Binding-site contacts:
Ligand atom C05 contacts residue HEM1 of chain 1.B at 3.8 Å.
Ligand atom C11 contacts residue PHE183 of chain 1.A at 3.8 Å (hydrophobic).
Ligand atom C07 contacts residue ALA249 of chain 1.A at 3.6 Å (hydrophobic).
Ligand atom O03 contacts residue SER248 of chain 1.A at 3.6 Å.
Ligand atom O03 contacts residue SER245 of chain 1.A at 3.4 Å.
Ligand atom C09 contacts residue LEU99 of chain 1.A at 4.0 Å (hydrophobic).
Ligand atom C15 contacts residue LEU99 of chain 1.A at 4.0 Å (hydrophobic).
Ligand atom O03 contacts residue ARG93 of chain 1.A at 3.0 Å (salt-bridge).
Ligand atom C14 contacts residue PHE183 of chain 1.A at 3.9 Å (hydrophobic).
Ligand atom C12 contacts residue THR253 of chain 1.A at 3.8 Å.
Ligand atom C08 contacts residue PHE186 of chain 1.A at 3.9 Å (hydrophobic).
Ligand atom C09 contacts residue SER248 of chain 1.A at 3.7 Å.
Ligand atom C07 contacts residue LEU99 of chain 1.A at 3.8 Å (hydrophobic).
Ligand atom O01 contacts residue ILE98 of chain 1.A at 3.6 Å.
Ligand atom C10 contacts residue PHE183 of chain 1.A at 3.6 Å (hydrophobic).
Ligand atom C04 contacts residue LEU99 of chain 1.A at 3.8 Å (hydrophobic).
Ligand atom C08 contacts residue LEU99 of chain 1.A at 4.0 Å (hydrophobic).
Ligand atom O03 contacts residue SER96 of chain 1.A at 3.9 Å.
Ligand atom C12 contacts residue VAL296 of chain 1.A at 3.7 Å (hydrophobic).
Ligand atom C02 contacts residue SER96 of chain 1.A at 3.5 Å.
Ligand atom O01 contacts residue LEU99 of chain 1.A at 3.8 Å.
Ligand atom C06 contacts residue ALA249 of chain 1.A at 3.7 Å (hydrophobic).
Ligand atom C13 contacts residue VAL296 of chain 1.A at 3.6 Å (hydrophobic).
Ligand atom C12 contacts residue HEM1 of chain 1.B at 3.3 Å.
Ligand atom O01 contacts residue SER245 of chain 1.A at 2.5 Å (h-bond).
Ligand atom C13 contacts residue HEM1 of chain 1.B at 3.2 Å.
Ligand atom C05 contacts residue LEU99 of chain 1.A at 3.5 Å (hydrophobic).
Ligand atom O01 contacts residue SER96 of chain 1.A at 2.6 Å (h-bond).
Ligand atom C09 contacts residue ARG93 of chain 1.A at 3.8 Å.
Ligand atom C02 contacts residue SER245 of chain 1.A at 3.3 Å.
Ligand atom C14 contacts residue VAL296 of chain 1.A at 3.9 Å (hydrophobic).
Ligand atom C08 contacts residue VAL182 of chain 1.A at 4.0 Å (hydrophobic).
Ligand atom C02 contacts residue ARG93 of chain 1.A at 3.9 Å.
Ligand atom C08 contacts residue ALA249 of chain 1.A at 3.8 Å (hydrophobic).
Ligand atom C06 contacts residue HEM1 of chain 1.B at 3.6 Å.
Ligand atom C11 contacts residue ALA249 of chain 1.A at 3.7 Å (hydrophobic).
Ligand atom C11 contacts residue HEM1 of chain 1.B at 3.7 Å.
Ligand atom C05 contacts residue ALA249 of chain 1.A at 3.9 Å (hydrophobic).
Ligand atom C06 contacts residue LEU99 of chain 1.A at 3.6 Å (hydrophobic).
Ligand atom C12 contacts residue PHE183 of chain 1.A at 3.8 Å (hydrophobic).

The small molecule below binds the protein below.
Small molecule (SMILES): O=C(O)c1ccc(C2CCCCC2)cc1

Sequence of chain 1.A:
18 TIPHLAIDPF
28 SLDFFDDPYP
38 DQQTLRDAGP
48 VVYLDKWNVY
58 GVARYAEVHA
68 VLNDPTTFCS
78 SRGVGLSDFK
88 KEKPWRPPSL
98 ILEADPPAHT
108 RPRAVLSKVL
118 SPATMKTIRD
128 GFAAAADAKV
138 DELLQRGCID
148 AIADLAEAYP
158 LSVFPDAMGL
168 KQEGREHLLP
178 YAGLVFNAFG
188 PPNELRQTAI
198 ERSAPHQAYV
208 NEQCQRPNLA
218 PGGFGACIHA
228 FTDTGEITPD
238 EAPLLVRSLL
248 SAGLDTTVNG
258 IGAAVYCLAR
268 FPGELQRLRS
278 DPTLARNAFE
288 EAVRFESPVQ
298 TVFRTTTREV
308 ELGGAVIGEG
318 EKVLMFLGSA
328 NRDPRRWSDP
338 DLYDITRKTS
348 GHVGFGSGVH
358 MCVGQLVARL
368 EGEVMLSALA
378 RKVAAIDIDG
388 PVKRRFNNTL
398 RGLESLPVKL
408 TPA